A protein and the small-molecule ligand that binds it are described below.
Small molecule (SMILES): CC(=O)N[C@@H]1[C@@H](O)[C@H](O)[C@@H](CO)O[C@H]1O

Sequence of chain 1.A:
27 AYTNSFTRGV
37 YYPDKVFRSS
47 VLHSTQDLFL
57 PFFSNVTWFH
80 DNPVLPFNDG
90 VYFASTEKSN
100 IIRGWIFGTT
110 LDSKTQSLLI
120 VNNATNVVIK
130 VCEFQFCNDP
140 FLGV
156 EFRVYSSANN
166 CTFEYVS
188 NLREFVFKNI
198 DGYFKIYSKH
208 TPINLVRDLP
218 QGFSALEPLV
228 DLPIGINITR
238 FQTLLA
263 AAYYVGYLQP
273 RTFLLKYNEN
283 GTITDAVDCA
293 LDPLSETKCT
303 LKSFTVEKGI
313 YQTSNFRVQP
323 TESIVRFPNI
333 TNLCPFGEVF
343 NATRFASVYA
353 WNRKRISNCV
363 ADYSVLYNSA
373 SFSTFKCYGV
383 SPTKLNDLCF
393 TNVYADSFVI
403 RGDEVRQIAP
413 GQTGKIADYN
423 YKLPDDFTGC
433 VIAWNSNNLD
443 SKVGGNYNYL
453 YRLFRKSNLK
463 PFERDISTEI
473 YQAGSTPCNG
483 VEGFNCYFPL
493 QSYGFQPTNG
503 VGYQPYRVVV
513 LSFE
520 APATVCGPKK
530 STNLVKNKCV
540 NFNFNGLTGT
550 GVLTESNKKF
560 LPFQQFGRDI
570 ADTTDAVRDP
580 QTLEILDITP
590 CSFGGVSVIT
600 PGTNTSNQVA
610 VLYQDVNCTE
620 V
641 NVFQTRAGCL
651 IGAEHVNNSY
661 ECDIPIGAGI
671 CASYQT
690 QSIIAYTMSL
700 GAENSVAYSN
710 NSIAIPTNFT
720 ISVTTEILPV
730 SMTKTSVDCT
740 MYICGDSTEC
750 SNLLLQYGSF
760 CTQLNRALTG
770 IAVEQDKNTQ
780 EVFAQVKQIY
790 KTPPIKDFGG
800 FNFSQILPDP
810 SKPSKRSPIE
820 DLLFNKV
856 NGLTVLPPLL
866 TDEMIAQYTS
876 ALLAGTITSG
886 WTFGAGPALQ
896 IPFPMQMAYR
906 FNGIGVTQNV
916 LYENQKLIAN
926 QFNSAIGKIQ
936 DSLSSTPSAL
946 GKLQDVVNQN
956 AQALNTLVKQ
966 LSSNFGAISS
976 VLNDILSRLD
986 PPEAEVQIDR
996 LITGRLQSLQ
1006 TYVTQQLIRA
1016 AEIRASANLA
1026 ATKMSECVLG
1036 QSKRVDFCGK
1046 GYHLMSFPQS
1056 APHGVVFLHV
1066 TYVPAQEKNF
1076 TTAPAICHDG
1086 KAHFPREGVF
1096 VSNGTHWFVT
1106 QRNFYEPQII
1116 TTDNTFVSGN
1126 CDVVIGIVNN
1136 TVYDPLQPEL

Binding-site contacts:
Ligand atom O5 contacts residue LYS558 of chain 1.C at 4.4 Å.
Ligand atom C3 contacts residue ASN282 of chain 1.A at 3.9 Å.
Ligand atom C2 contacts residue ASN282 of chain 1.A at 2.6 Å.
Ligand atom C4 contacts residue ASN282 of chain 1.A at 4.3 Å.
Ligand atom N2 contacts residue ASN280 of chain 1.A at 4.3 Å.
Ligand atom O7 contacts residue ASN280 of chain 1.A at 2.9 Å (h-bond).
Ligand atom N2 contacts residue ASN282 of chain 1.A at 3.0 Å (h-bond).
Ligand atom O5 contacts residue ASN282 of chain 1.A at 2.4 Å (h-bond).
Ligand atom O7 contacts residue THR284 of chain 1.A at 4.0 Å.
Ligand atom C7 contacts residue ASN280 of chain 1.A at 3.2 Å.
Ligand atom C8 contacts residue ASN280 of chain 1.A at 3.2 Å.
Ligand atom C1 contacts residue ASN282 of chain 1.A at 1.4 Å.
Ligand atom O7 contacts residue GLU281 of chain 1.A at 4.1 Å.
Ligand atom C7 contacts residue ASN282 of chain 1.A at 3.8 Å.
Ligand atom C8 contacts residue GLU281 of chain 1.A at 3.1 Å.
Ligand atom C2 contacts residue GLU281 of chain 1.A at 3.4 Å.
Ligand atom C7 contacts residue GLU281 of chain 1.A at 3.0 Å.
Ligand atom C5 contacts residue ASN282 of chain 1.A at 3.6 Å.
Ligand atom N2 contacts residue GLU281 of chain 1.A at 2.4 Å (salt-bridge).
Ligand atom C1 contacts residue GLU281 of chain 1.A at 3.3 Å.
Ligand atom O7 contacts residue ASN282 of chain 1.A at 3.9 Å.
Ligand atom O6 contacts residue LYS558 of chain 1.C at 3.4 Å.

Sequence of chain 1.C:
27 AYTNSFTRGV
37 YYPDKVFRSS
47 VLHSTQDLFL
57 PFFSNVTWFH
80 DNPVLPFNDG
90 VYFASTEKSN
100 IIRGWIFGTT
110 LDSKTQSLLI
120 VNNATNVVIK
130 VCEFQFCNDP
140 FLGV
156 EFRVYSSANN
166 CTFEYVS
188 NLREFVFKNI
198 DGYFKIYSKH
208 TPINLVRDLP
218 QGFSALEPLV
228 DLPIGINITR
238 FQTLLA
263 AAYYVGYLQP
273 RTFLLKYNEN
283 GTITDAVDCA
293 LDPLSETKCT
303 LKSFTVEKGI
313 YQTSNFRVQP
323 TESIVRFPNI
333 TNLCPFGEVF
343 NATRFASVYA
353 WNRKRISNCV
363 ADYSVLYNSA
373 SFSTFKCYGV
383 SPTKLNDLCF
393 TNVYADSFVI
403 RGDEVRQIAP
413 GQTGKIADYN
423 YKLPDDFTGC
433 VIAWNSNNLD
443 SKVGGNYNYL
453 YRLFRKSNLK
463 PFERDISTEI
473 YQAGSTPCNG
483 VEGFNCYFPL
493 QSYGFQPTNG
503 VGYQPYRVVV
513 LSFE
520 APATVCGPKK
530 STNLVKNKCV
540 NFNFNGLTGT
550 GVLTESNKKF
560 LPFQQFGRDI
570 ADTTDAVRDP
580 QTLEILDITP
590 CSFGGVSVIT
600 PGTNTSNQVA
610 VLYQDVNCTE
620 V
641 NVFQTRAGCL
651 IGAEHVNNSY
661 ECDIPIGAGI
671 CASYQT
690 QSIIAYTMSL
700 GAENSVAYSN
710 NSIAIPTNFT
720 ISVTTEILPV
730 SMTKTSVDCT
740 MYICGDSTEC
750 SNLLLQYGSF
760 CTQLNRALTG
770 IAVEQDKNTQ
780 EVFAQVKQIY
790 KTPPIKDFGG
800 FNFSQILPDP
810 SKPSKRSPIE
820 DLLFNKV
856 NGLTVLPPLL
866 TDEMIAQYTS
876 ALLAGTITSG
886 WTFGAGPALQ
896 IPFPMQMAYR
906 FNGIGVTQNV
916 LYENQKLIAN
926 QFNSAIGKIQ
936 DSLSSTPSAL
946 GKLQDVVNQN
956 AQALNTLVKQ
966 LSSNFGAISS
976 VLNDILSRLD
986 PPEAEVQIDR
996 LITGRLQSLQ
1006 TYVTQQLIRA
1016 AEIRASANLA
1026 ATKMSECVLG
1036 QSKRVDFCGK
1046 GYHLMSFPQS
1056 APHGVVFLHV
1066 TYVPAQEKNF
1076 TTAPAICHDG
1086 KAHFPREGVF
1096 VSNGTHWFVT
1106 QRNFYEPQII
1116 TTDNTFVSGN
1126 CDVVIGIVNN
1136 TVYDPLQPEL